This small molecule binds to this protein.
Small molecule (SMILES): CC(=O)N[C@@H]1[C@@H](O)[C@H](O)[C@@H](CO)O[C@H]1O

Binding-site contacts:
Ligand atom O5 contacts residue ASN313 of chain 1.A at 2.4 Å (h-bond).
Ligand atom O7 contacts residue ASN311 of chain 1.A at 3.1 Å (h-bond).
Ligand atom O7 contacts residue ASN313 of chain 1.A at 3.1 Å (h-bond).
Ligand atom C3 contacts residue ASN313 of chain 1.A at 3.8 Å.
Ligand atom C7 contacts residue ASN313 of chain 1.A at 3.2 Å.
Ligand atom N2 contacts residue ASN313 of chain 1.A at 2.9 Å (h-bond).
Ligand atom C2 contacts residue ASN313 of chain 1.A at 2.5 Å.
Ligand atom C1 contacts residue ASN313 of chain 1.A at 1.4 Å.
Ligand atom N2 contacts residue GLU312 of chain 1.A at 3.4 Å (salt-bridge).
Ligand atom C3 contacts residue GLU312 of chain 1.A at 4.4 Å.
Ligand atom C7 contacts residue GLU312 of chain 1.A at 3.8 Å.
Ligand atom O7 contacts residue GLU312 of chain 1.A at 3.4 Å.
Ligand atom C8 contacts residue ASN313 of chain 1.A at 4.4 Å.
Ligand atom C4 contacts residue ASN313 of chain 1.A at 4.2 Å.
Ligand atom C2 contacts residue GLU312 of chain 1.A at 4.3 Å.
Ligand atom C5 contacts residue ASN313 of chain 1.A at 3.6 Å.
Ligand atom C7 contacts residue ASN311 of chain 1.A at 4.3 Å.

Sequence of chain 1.A:
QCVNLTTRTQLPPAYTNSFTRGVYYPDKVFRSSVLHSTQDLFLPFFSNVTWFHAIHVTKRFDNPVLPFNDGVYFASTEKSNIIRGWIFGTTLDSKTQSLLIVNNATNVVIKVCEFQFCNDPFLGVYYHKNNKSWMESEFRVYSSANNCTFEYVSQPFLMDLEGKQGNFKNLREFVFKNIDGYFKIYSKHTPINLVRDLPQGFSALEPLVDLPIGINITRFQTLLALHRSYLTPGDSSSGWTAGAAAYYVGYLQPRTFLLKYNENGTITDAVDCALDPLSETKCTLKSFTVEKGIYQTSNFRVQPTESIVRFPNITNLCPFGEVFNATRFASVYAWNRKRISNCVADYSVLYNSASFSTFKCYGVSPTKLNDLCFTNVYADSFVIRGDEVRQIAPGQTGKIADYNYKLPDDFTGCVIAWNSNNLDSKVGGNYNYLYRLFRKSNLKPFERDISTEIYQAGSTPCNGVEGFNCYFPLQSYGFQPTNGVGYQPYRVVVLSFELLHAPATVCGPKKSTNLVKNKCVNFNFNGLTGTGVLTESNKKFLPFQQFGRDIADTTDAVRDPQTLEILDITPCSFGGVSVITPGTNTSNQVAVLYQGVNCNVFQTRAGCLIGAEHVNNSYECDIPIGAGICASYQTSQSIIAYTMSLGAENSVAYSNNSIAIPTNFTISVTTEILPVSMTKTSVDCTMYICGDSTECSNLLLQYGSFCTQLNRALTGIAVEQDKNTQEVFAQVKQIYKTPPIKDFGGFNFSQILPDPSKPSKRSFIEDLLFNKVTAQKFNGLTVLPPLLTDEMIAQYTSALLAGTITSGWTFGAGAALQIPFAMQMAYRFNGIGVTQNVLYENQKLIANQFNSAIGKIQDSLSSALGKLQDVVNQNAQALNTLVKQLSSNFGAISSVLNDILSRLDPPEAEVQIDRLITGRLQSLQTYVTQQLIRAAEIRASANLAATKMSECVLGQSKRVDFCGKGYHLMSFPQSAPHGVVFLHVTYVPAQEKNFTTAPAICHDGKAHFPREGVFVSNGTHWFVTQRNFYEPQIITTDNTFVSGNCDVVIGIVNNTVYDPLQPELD